Sequence of chain 2.C:
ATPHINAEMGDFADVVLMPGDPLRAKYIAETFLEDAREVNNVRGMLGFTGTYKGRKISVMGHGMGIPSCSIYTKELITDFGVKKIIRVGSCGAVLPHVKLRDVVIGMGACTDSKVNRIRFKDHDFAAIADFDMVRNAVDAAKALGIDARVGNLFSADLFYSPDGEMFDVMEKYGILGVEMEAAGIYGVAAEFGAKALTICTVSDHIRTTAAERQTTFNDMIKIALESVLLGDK

Sequence of chain 2.A:
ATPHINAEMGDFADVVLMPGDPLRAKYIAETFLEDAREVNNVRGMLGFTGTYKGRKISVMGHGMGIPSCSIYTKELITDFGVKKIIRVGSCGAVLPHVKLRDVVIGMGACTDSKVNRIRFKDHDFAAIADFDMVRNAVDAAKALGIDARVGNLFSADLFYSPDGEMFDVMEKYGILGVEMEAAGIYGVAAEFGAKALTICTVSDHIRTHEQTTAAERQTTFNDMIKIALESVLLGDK

The protein below binds the small molecule below.
Small molecule (SMILES): O=c1[nH]cnc2c([C@@H]3O[C@H](CO)[C@@H](O)[C@H]3O)n[nH]c12

Binding-site contacts:
Ligand atom C4 contacts residue VAL178 of chain 2.A at 3.5 Å (hydrophobic).
Ligand atom O2' contacts residue ARG87 of chain 2.A at 3.2 Å (salt-bridge).
Ligand atom O6 contacts residue ASP204 of chain 2.A at 2.7 Å (salt-bridge).
Ligand atom C4 contacts residue PHE159 of chain 2.A at 3.5 Å (hydrophobic).
Ligand atom C3' contacts residue MET180 of chain 2.A at 3.7 Å (hydrophobic).
Ligand atom C5 contacts residue PHE159 of chain 2.A at 3.6 Å (hydrophobic).
Ligand atom O2' contacts residue MET180 of chain 2.A at 2.9 Å (h-bond).
Ligand atom N3 contacts residue PHE159 of chain 2.A at 3.6 Å.
Ligand atom C2' contacts residue SO41 of chain 2.D at 3.7 Å.
Ligand atom C5' contacts residue PHE159 of chain 2.A at 3.6 Å (hydrophobic).
Ligand atom O2' contacts residue GLU181 of chain 2.A at 2.3 Å (salt-bridge).
Ligand atom O3' contacts residue GLU181 of chain 2.A at 3.0 Å (salt-bridge).
Ligand atom O5' contacts residue HIS4 of chain 2.C at 2.6 Å (h-bond).
Ligand atom N7 contacts residue SER203 of chain 2.A at 3.7 Å.
Ligand atom C1' contacts residue SO41 of chain 2.D at 3.4 Å.
Ligand atom O3' contacts residue SO41 of chain 2.D at 2.8 Å (h-bond).
Ligand atom N3 contacts residue VAL178 of chain 2.A at 3.4 Å (h-bond).
Ligand atom N3 contacts residue GLU179 of chain 2.A at 3.6 Å.
Ligand atom O4' contacts residue SO41 of chain 2.D at 3.4 Å (h-bond).
Ligand atom N1 contacts residue VAL178 of chain 2.A at 3.3 Å (h-bond).
Ligand atom C6 contacts residue VAL178 of chain 2.A at 3.5 Å (hydrophobic).
Ligand atom N3 contacts residue MET180 of chain 2.A at 3.5 Å.
Ligand atom O4' contacts residue SER90 of chain 2.A at 3.4 Å (h-bond).
Ligand atom C2 contacts residue VAL178 of chain 2.A at 3.3 Å (hydrophobic).
Ligand atom C5 contacts residue VAL178 of chain 2.A at 3.5 Å (hydrophobic).
Ligand atom O6 contacts residue GLY92 of chain 2.A at 3.2 Å.
Ligand atom O5' contacts residue PHE159 of chain 2.A at 3.5 Å.
Ligand atom C1' contacts residue SER90 of chain 2.A at 3.5 Å.
Ligand atom C2' contacts residue GLU181 of chain 2.A at 3.5 Å.
Ligand atom N7 contacts residue ASP204 of chain 2.A at 3.4 Å (salt-bridge).
Ligand atom C2' contacts residue MET180 of chain 2.A at 3.6 Å (hydrophobic).
Ligand atom N8 contacts residue SER90 of chain 2.A at 3.4 Å (h-bond).
Ligand atom C6 contacts residue GLY92 of chain 2.A at 3.5 Å.
Ligand atom C5' contacts residue HIS4 of chain 2.C at 3.4 Å.
Ligand atom O2' contacts residue GLU179 of chain 2.A at 3.3 Å.
Ligand atom C5 contacts residue GLY92 of chain 2.A at 3.7 Å.
Ligand atom C2 contacts residue PHE159 of chain 2.A at 3.6 Å (hydrophobic).
Ligand atom N7 contacts residue CYS91 of chain 2.A at 3.7 Å.
Ligand atom O2' contacts residue SO41 of chain 2.D at 3.2 Å (h-bond).
Ligand atom C4' contacts residue SO41 of chain 2.D at 3.6 Å.